This protein binds this small molecule.
Small molecule (SMILES): CC(=O)N[C@H]1[C@H](O[C@H]2[C@H](O)[C@@H](NC(C)=O)CO[C@@H]2CO)O[C@H](CO)[C@@H](O)[C@@H]1O

Binding-site contacts:
Ligand atom C7 contacts residue ASN253 of chain 1.A at 3.2 Å.
Ligand atom O5 contacts residue THR127 of chain 1.A at 4.3 Å.
Ligand atom C5 contacts residue THR255 of chain 1.A at 3.9 Å.
Ligand atom O7 contacts residue ASN253 of chain 1.A at 3.1 Å (h-bond).
Ligand atom C4 contacts residue ASN253 of chain 1.A at 4.3 Å.
Ligand atom C2 contacts residue ASN253 of chain 1.A at 2.5 Å.
Ligand atom O6 contacts residue THR255 of chain 1.A at 3.9 Å.
Ligand atom N2 contacts residue ASN253 of chain 1.A at 3.0 Å (h-bond).
Ligand atom C8 contacts residue ASN253 of chain 1.A at 3.9 Å.
Ligand atom C1 contacts residue THR255 of chain 1.A at 3.7 Å.
Ligand atom C1 contacts residue ASN253 of chain 1.A at 1.5 Å.
Ligand atom C3 contacts residue ASN253 of chain 1.A at 3.9 Å.
Ligand atom C5 contacts residue ASN253 of chain 1.A at 3.8 Å.
Ligand atom O5 contacts residue ASN253 of chain 1.A at 2.4 Å (h-bond).
Ligand atom O5 contacts residue THR255 of chain 1.A at 3.7 Å.

Sequence of chain 1.A:
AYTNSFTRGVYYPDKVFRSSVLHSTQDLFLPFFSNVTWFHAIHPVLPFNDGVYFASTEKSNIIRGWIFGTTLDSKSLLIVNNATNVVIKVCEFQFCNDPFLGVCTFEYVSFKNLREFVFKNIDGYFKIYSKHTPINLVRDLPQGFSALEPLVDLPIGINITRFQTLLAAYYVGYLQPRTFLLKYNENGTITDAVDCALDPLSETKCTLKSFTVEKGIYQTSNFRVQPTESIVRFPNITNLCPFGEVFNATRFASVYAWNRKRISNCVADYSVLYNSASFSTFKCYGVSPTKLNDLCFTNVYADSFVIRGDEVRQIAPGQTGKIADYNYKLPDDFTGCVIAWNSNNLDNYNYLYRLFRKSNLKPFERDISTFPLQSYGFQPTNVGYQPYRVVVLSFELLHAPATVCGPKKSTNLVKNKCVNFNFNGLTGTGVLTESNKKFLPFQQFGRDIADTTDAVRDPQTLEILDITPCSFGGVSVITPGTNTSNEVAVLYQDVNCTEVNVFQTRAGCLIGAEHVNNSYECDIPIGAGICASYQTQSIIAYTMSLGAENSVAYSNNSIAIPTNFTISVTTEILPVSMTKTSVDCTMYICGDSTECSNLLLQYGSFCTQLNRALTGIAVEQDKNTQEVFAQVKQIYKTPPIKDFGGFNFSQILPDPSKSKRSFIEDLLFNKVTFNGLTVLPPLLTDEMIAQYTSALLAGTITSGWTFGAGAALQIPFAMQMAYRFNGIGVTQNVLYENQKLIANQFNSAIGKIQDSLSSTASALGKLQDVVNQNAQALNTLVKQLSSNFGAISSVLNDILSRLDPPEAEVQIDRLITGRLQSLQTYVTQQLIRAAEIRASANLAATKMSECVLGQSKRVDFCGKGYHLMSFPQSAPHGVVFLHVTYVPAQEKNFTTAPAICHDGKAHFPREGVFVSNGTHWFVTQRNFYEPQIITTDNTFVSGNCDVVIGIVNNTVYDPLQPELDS